Sequence of chain 1.A:
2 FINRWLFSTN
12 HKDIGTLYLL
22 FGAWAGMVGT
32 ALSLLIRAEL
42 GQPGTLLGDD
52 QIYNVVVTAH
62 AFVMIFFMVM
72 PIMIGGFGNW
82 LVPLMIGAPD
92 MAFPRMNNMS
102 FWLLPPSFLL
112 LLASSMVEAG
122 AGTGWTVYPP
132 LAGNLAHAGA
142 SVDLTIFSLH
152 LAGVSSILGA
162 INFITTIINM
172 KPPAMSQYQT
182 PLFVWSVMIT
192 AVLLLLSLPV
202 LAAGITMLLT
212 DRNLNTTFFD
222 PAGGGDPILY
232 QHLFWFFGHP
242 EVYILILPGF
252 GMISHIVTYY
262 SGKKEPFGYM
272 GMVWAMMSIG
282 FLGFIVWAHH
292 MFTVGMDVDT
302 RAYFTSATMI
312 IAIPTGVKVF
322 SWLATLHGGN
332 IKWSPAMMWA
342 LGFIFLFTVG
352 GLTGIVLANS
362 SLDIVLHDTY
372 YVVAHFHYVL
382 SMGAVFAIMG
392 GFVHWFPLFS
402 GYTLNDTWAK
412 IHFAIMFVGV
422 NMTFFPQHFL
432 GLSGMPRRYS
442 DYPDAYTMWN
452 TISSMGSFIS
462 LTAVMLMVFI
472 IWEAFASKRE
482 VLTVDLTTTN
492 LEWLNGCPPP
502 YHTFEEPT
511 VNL

The protein below binds the small molecule below.
Small molecule (SMILES): COCC(CCO[C@H]1CC[C@@]2(C)C(=CC[C@H]3[C@@H]4C[C@@H]5O[C@]6(CC[C@@H](C)CO6)[C@@H](C)[C@@H]5[C@@]4(C)CC[C@@H]32)C1)COC

Sequence of chain 1.C:
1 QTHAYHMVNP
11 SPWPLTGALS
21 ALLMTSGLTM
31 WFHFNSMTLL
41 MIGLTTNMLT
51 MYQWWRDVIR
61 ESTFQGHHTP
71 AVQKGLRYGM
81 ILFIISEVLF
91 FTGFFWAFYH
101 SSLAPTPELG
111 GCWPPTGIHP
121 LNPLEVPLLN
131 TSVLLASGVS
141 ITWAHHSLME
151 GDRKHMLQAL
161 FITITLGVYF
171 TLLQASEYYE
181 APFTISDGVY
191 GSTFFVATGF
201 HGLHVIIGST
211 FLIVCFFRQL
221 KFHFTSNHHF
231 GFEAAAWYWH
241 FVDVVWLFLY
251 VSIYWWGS

Binding-site contacts:
Ligand atom C10 contacts residue MET278 of chain 1.A at 3.7 Å (hydrophobic).
Ligand atom O49 contacts residue TYR78 of chain 1.C at 3.3 Å (h-bond).
Ligand atom C09 contacts residue MET278 of chain 1.A at 3.6 Å (hydrophobic).
Ligand atom C01 contacts residue TRP186 of chain 1.A at 4.2 Å (hydrophobic).
Ligand atom C22 contacts residue ILE169 of chain 1.A at 3.6 Å (hydrophobic).
Ligand atom C04 contacts residue VAL193 of chain 1.A at 3.8 Å (hydrophobic).
Ligand atom C75 contacts residue MET278 of chain 1.A at 3.7 Å (hydrophobic).
Ligand atom C81 contacts residue GLY281 of chain 1.A at 4.1 Å.
Ligand atom C77 contacts residue GLY281 of chain 1.A at 3.9 Å.
Ligand atom C81 contacts residue PHE285 of chain 1.A at 3.5 Å (hydrophobic).
Ligand atom C78 contacts residue GLY281 of chain 1.A at 3.7 Å.
Ligand atom C77 contacts residue LEU194 of chain 1.A at 3.3 Å (hydrophobic).
Ligand atom C50 contacts residue TYR78 of chain 1.C at 3.1 Å (hydrophobic).
Ligand atom C50 contacts residue ILE169 of chain 1.A at 4.2 Å (hydrophobic).
Ligand atom C01 contacts residue ILE190 of chain 1.A at 3.9 Å (hydrophobic).
Ligand atom C14 contacts residue ILE169 of chain 1.A at 4.2 Å (hydrophobic).
Ligand atom C05 contacts residue VAL193 of chain 1.A at 3.9 Å (hydrophobic).
Ligand atom C50 contacts residue ASN170 of chain 1.A at 3.9 Å.
Ligand atom C12 contacts residue GLN178 of chain 1.A at 3.6 Å.
Ligand atom C13 contacts residue ILE169 of chain 1.A at 4.2 Å (hydrophobic).
Ligand atom C76 contacts residue ILE190 of chain 1.A at 4.1 Å (hydrophobic).
Ligand atom O49 contacts residue LYS74 of chain 1.C at 2.8 Å (salt-bridge).
Ligand atom C76 contacts residue LEU194 of chain 1.A at 4.3 Å (hydrophobic).
Ligand atom C76 contacts residue VAL193 of chain 1.A at 3.8 Å (hydrophobic).
Ligand atom C23 contacts residue TYR78 of chain 1.C at 3.9 Å (hydrophobic).
Ligand atom C48 contacts residue LYS74 of chain 1.C at 3.4 Å.
Ligand atom C50 contacts residue LYS74 of chain 1.C at 1.5 Å.
Ligand atom C73 contacts residue VAL193 of chain 1.A at 3.8 Å (hydrophobic).
Ligand atom O80 contacts residue VAL193 of chain 1.A at 4.3 Å.
Ligand atom C81 contacts residue LEU197 of chain 1.A at 4.0 Å (hydrophobic).
Ligand atom C78 contacts residue LEU194 of chain 1.A at 4.2 Å (hydrophobic).
Ligand atom C77 contacts residue VAL193 of chain 1.A at 3.8 Å (hydrophobic).
Ligand atom C09 contacts residue TRP186 of chain 1.A at 4.2 Å (hydrophobic).
Ligand atom C12 contacts residue ILE169 of chain 1.A at 4.1 Å (hydrophobic).
Ligand atom O72 contacts residue VAL193 of chain 1.A at 2.9 Å.
Ligand atom C78 contacts residue PHE282 of chain 1.A at 4.0 Å (hydrophobic).
Ligand atom C48 contacts residue TYR78 of chain 1.C at 2.6 Å (hydrophobic).
Ligand atom C12 contacts residue MET189 of chain 1.A at 4.0 Å (hydrophobic).
Ligand atom C12 contacts residue TRP186 of chain 1.A at 3.8 Å (hydrophobic).
Ligand atom C16 contacts residue ILE169 of chain 1.A at 3.9 Å (hydrophobic).